Sequence of chain 1.B:
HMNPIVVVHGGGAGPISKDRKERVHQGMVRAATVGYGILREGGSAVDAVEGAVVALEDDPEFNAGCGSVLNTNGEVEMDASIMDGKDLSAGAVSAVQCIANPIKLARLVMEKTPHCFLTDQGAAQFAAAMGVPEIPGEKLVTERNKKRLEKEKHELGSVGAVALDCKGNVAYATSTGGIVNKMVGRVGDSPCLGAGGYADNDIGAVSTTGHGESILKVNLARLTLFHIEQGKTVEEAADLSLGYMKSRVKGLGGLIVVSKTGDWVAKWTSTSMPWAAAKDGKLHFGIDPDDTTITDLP

Sequence of chain 1.A:
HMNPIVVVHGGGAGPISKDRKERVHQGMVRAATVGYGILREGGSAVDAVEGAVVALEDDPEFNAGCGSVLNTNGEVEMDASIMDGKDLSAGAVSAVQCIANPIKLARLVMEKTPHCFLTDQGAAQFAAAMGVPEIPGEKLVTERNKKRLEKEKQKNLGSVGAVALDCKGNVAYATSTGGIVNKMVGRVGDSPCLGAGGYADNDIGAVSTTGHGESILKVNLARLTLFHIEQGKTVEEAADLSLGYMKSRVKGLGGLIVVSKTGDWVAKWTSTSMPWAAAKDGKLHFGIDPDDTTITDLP

The small molecule below binds the protein below.
Small molecule (SMILES): NCC(=O)O

Binding-site contacts:
Ligand atom N contacts residue HIS115 of chain 1.A at 3.1 Å (h-bond).
Ligand atom C contacts residue CYS116 of chain 1.A at 4.0 Å (hydrophobic).
Ligand atom O contacts residue LYS228 of chain 1.B at 2.4 Å (salt-bridge).
Ligand atom OXT contacts residue SER89 of chain 1.A at 3.6 Å (h-bond).
Ligand atom OXT contacts residue ALA90 of chain 1.A at 3.4 Å (h-bond).
Ligand atom N contacts residue ALA90 of chain 1.A at 3.7 Å.
Ligand atom N contacts residue MET110 of chain 1.A at 3.0 Å (h-bond).
Ligand atom OXT contacts residue LYS228 of chain 1.B at 2.5 Å (salt-bridge).
Ligand atom C contacts residue ALA90 of chain 1.A at 4.3 Å (hydrophobic).
Ligand atom CA contacts residue HIS115 of chain 1.A at 3.5 Å.
Ligand atom C contacts residue SER89 of chain 1.A at 4.4 Å.
Ligand atom CA contacts residue CYS116 of chain 1.A at 3.9 Å (hydrophobic).
Ligand atom CA contacts residue LYS228 of chain 1.B at 4.0 Å.
Ligand atom N contacts residue THR113 of chain 1.A at 3.4 Å (h-bond).
Ligand atom CA contacts residue THR113 of chain 1.A at 4.2 Å.
Ligand atom N contacts residue PRO114 of chain 1.A at 4.5 Å.
Ligand atom CA contacts residue PRO114 of chain 1.A at 4.2 Å (hydrophobic).
Ligand atom CA contacts residue MET110 of chain 1.A at 4.4 Å (hydrophobic).
Ligand atom N contacts residue CYS116 of chain 1.A at 4.3 Å.
Ligand atom CA contacts residue ALA90 of chain 1.A at 4.1 Å (hydrophobic).
Ligand atom C contacts residue LYS228 of chain 1.B at 2.7 Å.
Ligand atom N contacts residue VAL109 of chain 1.A at 3.5 Å (h-bond).
Ligand atom OXT contacts residue CYS116 of chain 1.A at 3.9 Å.